Sequence of chain 1.B:
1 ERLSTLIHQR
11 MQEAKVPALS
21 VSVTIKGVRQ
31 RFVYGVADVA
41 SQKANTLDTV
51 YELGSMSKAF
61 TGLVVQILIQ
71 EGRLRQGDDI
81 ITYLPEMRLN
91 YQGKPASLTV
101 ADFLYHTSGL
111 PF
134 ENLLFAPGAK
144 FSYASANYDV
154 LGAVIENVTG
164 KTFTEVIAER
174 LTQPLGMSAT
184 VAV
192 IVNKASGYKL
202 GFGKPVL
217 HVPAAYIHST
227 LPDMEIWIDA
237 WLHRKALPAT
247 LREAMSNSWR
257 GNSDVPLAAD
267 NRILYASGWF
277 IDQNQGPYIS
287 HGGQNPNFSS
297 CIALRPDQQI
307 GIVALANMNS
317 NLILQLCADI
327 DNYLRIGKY

The small molecule below binds the protein below.
Small molecule (SMILES): O=S(=O)(CCl)NCB(O)O

Binding-site contacts:
Ligand atom C06 contacts residue GLY288 of chain 1.B at 4.3 Å.
Ligand atom O05 contacts residue LYS58 of chain 1.B at 3.9 Å.
Ligand atom N07 contacts residue TYR146 of chain 1.B at 2.6 Å (h-bond).
Ligand atom B03 contacts residue LYS58 of chain 1.B at 4.0 Å.
Ligand atom O04 contacts residue SER55 of chain 1.B at 2.4 Å (h-bond).
Ligand atom N07 contacts residue SER55 of chain 1.B at 2.9 Å (h-bond).
Ligand atom B03 contacts residue SER55 of chain 1.B at 1.5 Å.
Ligand atom O05 contacts residue SER55 of chain 1.B at 2.3 Å (h-bond).
Ligand atom N07 contacts residue HIS287 of chain 1.B at 3.4 Å.
Ligand atom B03 contacts residue GLN290 of chain 1.B at 4.2 Å.
Ligand atom O05 contacts residue SER148 of chain 1.B at 3.7 Å.
Ligand atom O04 contacts residue TYR146 of chain 1.B at 4.4 Å.
Ligand atom O04 contacts residue GLN290 of chain 1.B at 3.0 Å (h-bond).
Ligand atom O04 contacts residue GLY289 of chain 1.B at 4.0 Å.
Ligand atom S08 contacts residue SER55 of chain 1.B at 4.5 Å.
Ligand atom C06 contacts residue GLN290 of chain 1.B at 4.3 Å.
Ligand atom O09 contacts residue GLY289 of chain 1.B at 3.6 Å (h-bond).
Ligand atom C06 contacts residue TYR146 of chain 1.B at 3.0 Å (hydrophobic).
Ligand atom O09 contacts residue GLY288 of chain 1.B at 3.1 Å.
Ligand atom O09 contacts residue GLN290 of chain 1.B at 4.1 Å.
Ligand atom C11 contacts residue TYR146 of chain 1.B at 4.5 Å (hydrophobic).
Ligand atom B03 contacts residue TYR146 of chain 1.B at 3.0 Å.
Ligand atom O09 contacts residue LEU320 of chain 1.B at 3.9 Å.
Ligand atom N07 contacts residue GLY288 of chain 1.B at 3.6 Å (h-bond).
Ligand atom CL1 contacts residue PHE276 of chain 1.B at 3.8 Å.
Ligand atom CL1 contacts residue TYR146 of chain 1.B at 3.8 Å.
Ligand atom S08 contacts residue HIS287 of chain 1.B at 4.1 Å.
Ligand atom C06 contacts residue SER55 of chain 1.B at 2.5 Å.
Ligand atom O05 contacts residue TYR146 of chain 1.B at 3.4 Å (h-bond).
Ligand atom S08 contacts residue TYR146 of chain 1.B at 4.2 Å.
Ligand atom O04 contacts residue GLY54 of chain 1.B at 4.2 Å.
Ligand atom O10 contacts residue GLY288 of chain 1.B at 3.1 Å (h-bond).
Ligand atom O04 contacts residue ASN291 of chain 1.B at 4.3 Å.
Ligand atom O10 contacts residue PHE276 of chain 1.B at 3.6 Å.
Ligand atom S08 contacts residue GLY288 of chain 1.B at 3.6 Å.
Ligand atom O10 contacts residue HIS287 of chain 1.B at 3.5 Å (h-bond).